Binding-site contacts:
Ligand atom CAD contacts residue VAL37 of chain 1.B at 3.7 Å (hydrophobic).
Ligand atom OAE contacts residue TYR47 of chain 1.B at 4.0 Å.
Ligand atom OAG contacts residue VAL96 of chain 1.B at 3.6 Å.
Ligand atom CAS contacts residue VAL37 of chain 1.B at 3.9 Å (hydrophobic).
Ligand atom CAT contacts residue LEU31 of chain 1.B at 3.5 Å (hydrophobic).
Ligand atom CAS contacts residue ASN90 of chain 1.B at 3.9 Å.
Ligand atom CAW contacts residue VAL37 of chain 1.B at 4.0 Å (hydrophobic).
Ligand atom CAU contacts residue PRO32 of chain 1.B at 3.8 Å (hydrophobic).
Ligand atom CAS contacts residue VAL96 of chain 1.B at 3.9 Å (hydrophobic).
Ligand atom OAE contacts residue ASN90 of chain 1.B at 2.9 Å (h-bond).
Ligand atom CAZ contacts residue LEU42 of chain 1.B at 3.8 Å (hydrophobic).
Ligand atom OAE contacts residue VAL96 of chain 1.B at 3.9 Å.
Ligand atom CAL contacts residue PRO32 of chain 1.B at 4.0 Å (hydrophobic).
Ligand atom CAL contacts residue LEU31 of chain 1.B at 4.0 Å (hydrophobic).
Ligand atom CAV contacts residue PRO32 of chain 1.B at 3.5 Å (hydrophobic).
Ligand atom CAX contacts residue PRO32 of chain 1.B at 4.0 Å (hydrophobic).
Ligand atom CAZ contacts residue PRO32 of chain 1.B at 4.1 Å (hydrophobic).
Ligand atom CAC contacts residue PHE99 of chain 1.B at 4.0 Å (hydrophobic).
Ligand atom CAH contacts residue VAL96 of chain 1.B at 4.0 Å (hydrophobic).
Ligand atom CAH contacts residue ASN90 of chain 1.B at 3.5 Å.
Ligand atom CBA contacts residue LEU42 of chain 1.B at 4.1 Å (hydrophobic).
Ligand atom NAO contacts residue LEU42 of chain 1.B at 3.6 Å.
Ligand atom CAI contacts residue ILE44 of chain 1.B at 3.9 Å (hydrophobic).
Ligand atom CAW contacts residue VAL96 of chain 1.B at 3.9 Å (hydrophobic).
Ligand atom CAA contacts residue LEU42 of chain 1.B at 4.1 Å (hydrophobic).
Ligand atom OAP contacts residue LEU31 of chain 1.B at 3.5 Å.
Ligand atom CAD contacts residue PRO32 of chain 1.B at 3.4 Å (hydrophobic).
Ligand atom CAJ contacts residue LEU31 of chain 1.B at 3.9 Å (hydrophobic).
Ligand atom CAM contacts residue VAL37 of chain 1.B at 3.9 Å (hydrophobic).
Ligand atom CAX contacts residue LEU31 of chain 1.B at 3.5 Å (hydrophobic).
Ligand atom CAD contacts residue PHE33 of chain 1.B at 4.0 Å (hydrophobic).
Ligand atom OAR contacts residue LEU42 of chain 1.B at 3.9 Å.
Ligand atom NAO contacts residue PRO32 of chain 1.B at 3.9 Å.
Ligand atom CAM contacts residue PRO32 of chain 1.B at 3.4 Å (hydrophobic).
Ligand atom OAG contacts residue PRO32 of chain 1.B at 4.0 Å.
Ligand atom CAC contacts residue ARG95 of chain 1.B at 3.6 Å.
Ligand atom OAF contacts residue LEU31 of chain 1.B at 3.9 Å.
Ligand atom CAJ contacts residue PRO32 of chain 1.B at 3.7 Å (hydrophobic).
Ligand atom CAY contacts residue PRO32 of chain 1.B at 3.8 Å (hydrophobic).
Ligand atom CAK contacts residue PRO32 of chain 1.B at 3.6 Å (hydrophobic).

This small molecule binds to this protein.
Small molecule (SMILES): CCOc1ccc(C(C)=O)cc1Nc1cc(C(=O)OC)cc(C(=O)OC)c1

Sequence of chain 1.B:
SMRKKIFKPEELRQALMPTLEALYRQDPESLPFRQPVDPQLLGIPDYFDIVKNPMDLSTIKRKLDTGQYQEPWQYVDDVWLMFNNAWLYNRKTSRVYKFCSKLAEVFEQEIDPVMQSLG